Binding-site contacts:
Ligand atom C4 contacts residue ASN105 of chain 5.E at 4.3 Å.
Ligand atom C7 contacts residue ASN105 of chain 5.E at 3.6 Å.
Ligand atom O5 contacts residue VAL95 of chain 5.E at 4.5 Å.
Ligand atom O6 contacts residue ALA96 of chain 5.E at 4.3 Å.
Ligand atom O5 contacts residue ALA96 of chain 5.E at 4.5 Å.
Ligand atom C3 contacts residue ASN105 of chain 5.E at 3.8 Å.
Ligand atom C8 contacts residue TYR50 of chain 5.E at 4.1 Å (hydrophobic).
Ligand atom C1 contacts residue ASN105 of chain 5.E at 1.4 Å.
Ligand atom C8 contacts residue PRO48 of chain 5.E at 4.4 Å (hydrophobic).
Ligand atom C5 contacts residue VAL95 of chain 5.E at 4.5 Å (hydrophobic).
Ligand atom C6 contacts residue VAL95 of chain 5.E at 3.6 Å (hydrophobic).
Ligand atom O6 contacts residue VAL95 of chain 5.E at 2.9 Å (h-bond).
Ligand atom O7 contacts residue ASN105 of chain 5.E at 4.0 Å.
Ligand atom C5 contacts residue ASN105 of chain 5.E at 3.6 Å.
Ligand atom C2 contacts residue ASN105 of chain 5.E at 2.5 Å.
Ligand atom O5 contacts residue ASN105 of chain 5.E at 2.4 Å (h-bond).
Ligand atom N2 contacts residue ASN105 of chain 5.E at 2.9 Å (h-bond).

Sequence of chain 5.E:
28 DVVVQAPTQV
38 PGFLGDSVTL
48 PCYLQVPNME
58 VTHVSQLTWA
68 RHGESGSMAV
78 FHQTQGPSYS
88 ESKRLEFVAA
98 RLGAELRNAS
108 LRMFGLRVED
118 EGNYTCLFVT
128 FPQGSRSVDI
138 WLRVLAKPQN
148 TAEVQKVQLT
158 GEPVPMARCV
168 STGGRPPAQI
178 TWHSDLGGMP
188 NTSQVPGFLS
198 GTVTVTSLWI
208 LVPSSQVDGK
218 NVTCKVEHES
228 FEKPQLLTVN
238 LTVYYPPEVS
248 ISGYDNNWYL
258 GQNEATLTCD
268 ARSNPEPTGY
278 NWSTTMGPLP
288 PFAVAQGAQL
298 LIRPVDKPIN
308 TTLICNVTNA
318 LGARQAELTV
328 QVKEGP

This small molecule binds to this protein.
Small molecule (SMILES): CC(=O)N[C@H]1[C@H](O[C@H]2[C@H](O)[C@@H](NC(C)=O)CO[C@@H]2CO)O[C@H](CO)[C@@H](O[C@@H]2O[C@H](CO)[C@@H](O)[C@H](O)[C@@H]2O)[C@@H]1O